Sequence of chain 1.F:
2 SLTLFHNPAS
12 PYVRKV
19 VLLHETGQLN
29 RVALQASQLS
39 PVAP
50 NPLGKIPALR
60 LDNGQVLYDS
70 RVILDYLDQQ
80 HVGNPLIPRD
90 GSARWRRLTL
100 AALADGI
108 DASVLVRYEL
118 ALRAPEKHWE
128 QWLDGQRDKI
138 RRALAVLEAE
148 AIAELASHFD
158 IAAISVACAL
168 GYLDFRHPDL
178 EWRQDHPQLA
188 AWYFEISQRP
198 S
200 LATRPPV

Sequence of chain 1.A:
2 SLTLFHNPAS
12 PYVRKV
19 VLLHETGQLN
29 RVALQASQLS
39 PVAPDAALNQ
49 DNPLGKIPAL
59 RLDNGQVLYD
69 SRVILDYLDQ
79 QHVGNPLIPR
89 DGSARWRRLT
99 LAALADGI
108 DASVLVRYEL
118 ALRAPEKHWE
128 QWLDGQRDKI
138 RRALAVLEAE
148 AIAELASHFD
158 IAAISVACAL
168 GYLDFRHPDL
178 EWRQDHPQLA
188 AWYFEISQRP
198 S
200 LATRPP

A small-molecule ligand and the protein it binds are described below.
Small molecule (SMILES): N[C@@H](CCC(=O)N[C@@H](CSCCC(=O)O)C(=O)NCC(=O)O)C(=O)O

Binding-site contacts:
Ligand atom CA3 contacts residue TYR115 of chain 1.A at 3.5 Å (hydrophobic).
Ligand atom O32 contacts residue SER38 of chain 1.A at 3.4 Å.
Ligand atom O31 contacts residue LYS136 of chain 1.F at 3.5 Å (salt-bridge).
Ligand atom N1 contacts residue ASP68 of chain 1.A at 2.9 Å (salt-bridge).
Ligand atom C09 contacts residue TYR169 of chain 1.A at 3.4 Å (hydrophobic).
Ligand atom O2 contacts residue ILE55 of chain 1.A at 2.9 Å (h-bond).
Ligand atom O31 contacts residue PRO39 of chain 1.A at 3.5 Å.
Ligand atom C1 contacts residue ASP68 of chain 1.A at 3.4 Å.
Ligand atom OE1 contacts residue TYR13 of chain 1.A at 3.6 Å.
Ligand atom O12 contacts residue TYR169 of chain 1.A at 2.5 Å (h-bond).
Ligand atom O02 contacts residue PRO56 of chain 1.A at 3.5 Å.
Ligand atom C10 contacts residue ARG173 of chain 1.A at 3.6 Å.
Ligand atom CG1 contacts residue ILE55 of chain 1.A at 3.2 Å (hydrophobic).
Ligand atom C1 contacts residue SER69 of chain 1.A at 3.4 Å.
Ligand atom O32 contacts residue LYS136 of chain 1.F at 2.6 Å (salt-bridge).
Ligand atom O11 contacts residue ARG173 of chain 1.A at 3.0 Å (salt-bridge).
Ligand atom O01 contacts residue ASP68 of chain 1.A at 3.3 Å (salt-bridge).
Ligand atom CG1 contacts residue TYR13 of chain 1.A at 3.4 Å (hydrophobic).
Ligand atom O01 contacts residue SER69 of chain 1.A at 2.7 Å (h-bond).
Ligand atom C3 contacts residue PRO39 of chain 1.A at 3.6 Å (hydrophobic).
Ligand atom N2 contacts residue ILE55 of chain 1.A at 2.9 Å (h-bond).
Ligand atom O2 contacts residue LEU37 of chain 1.A at 3.6 Å.
Ligand atom CD1 contacts residue TYR13 of chain 1.A at 3.5 Å (hydrophobic).
Ligand atom O32 contacts residue GLY53 of chain 1.A at 3.3 Å (h-bond).
Ligand atom O2 contacts residue LYS54 of chain 1.A at 3.1 Å.
Ligand atom O12 contacts residue ARG173 of chain 1.A at 2.9 Å (salt-bridge).
Ligand atom O02 contacts residue ASP68 of chain 1.A at 3.4 Å.
Ligand atom O31 contacts residue LYS54 of chain 1.A at 3.5 Å.
Ligand atom C10 contacts residue TYR169 of chain 1.A at 3.4 Å (hydrophobic).
Ligand atom C3 contacts residue GLY53 of chain 1.A at 3.5 Å.
Ligand atom SG2 contacts residue SER11 of chain 1.A at 3.3 Å (h-bond).
Ligand atom C3 contacts residue LYS136 of chain 1.F at 3.3 Å.
Ligand atom O02 contacts residue SER69 of chain 1.A at 2.9 Å (h-bond).
Ligand atom N3 contacts residue TYR115 of chain 1.A at 2.8 Å (h-bond).
Ligand atom CA3 contacts residue GLY53 of chain 1.A at 3.4 Å.
Ligand atom CD1 contacts residue ILE55 of chain 1.A at 3.5 Å (hydrophobic).
Ligand atom O01 contacts residue TYR13 of chain 1.A at 3.3 Å.
Ligand atom C08 contacts residue SER11 of chain 1.A at 3.6 Å.
Ligand atom O32 contacts residue PRO39 of chain 1.A at 3.2 Å (h-bond).
Ligand atom CA1 contacts residue ASP68 of chain 1.A at 3.6 Å.